This protein binds this small molecule.
Small molecule (SMILES): NS(=O)(=O)c1cc2c(cc1Cl)NCNS2(=O)=O

Binding-site contacts:
Ligand atom N01 contacts residue LEU106 of chain 1.B at 4.0 Å.
Ligand atom N01 contacts residue LYS215 of chain 1.B at 2.9 Å (salt-bridge).
Ligand atom O16 contacts residue ILE89 of chain 1.B at 3.4 Å.
Ligand atom S02 contacts residue SER105 of chain 1.B at 3.6 Å (h-bond).
Ligand atom C13 contacts residue SER239 of chain 1.A at 3.5 Å.
Ligand atom N14 contacts residue LEU236 of chain 1.A at 2.9 Å.
Ligand atom O16 contacts residue PRO102 of chain 1.B at 4.0 Å.
Ligand atom S02 contacts residue HCZ1 of chain 1.H at 2.4 Å (h-bond).
Ligand atom CL11 contacts residue SER105 of chain 1.A at 3.7 Å.
Ligand atom O04 contacts residue SER105 of chain 1.B at 3.6 Å.
Ligand atom N01 contacts residue SER214 of chain 1.B at 4.2 Å.
Ligand atom C06 contacts residue GLY216 of chain 1.B at 4.0 Å.
Ligand atom O16 contacts residue GLY216 of chain 1.B at 3.4 Å (h-bond).
Ligand atom C10 contacts residue PRO102 of chain 1.A at 4.2 Å (hydrophobic).
Ligand atom O03 contacts residue SER105 of chain 1.B at 4.1 Å.
Ligand atom C06 contacts residue HCZ1 of chain 1.H at 4.0 Å.
Ligand atom S02 contacts residue LYS215 of chain 1.B at 4.0 Å.
Ligand atom N01 contacts residue SER105 of chain 1.B at 2.5 Å (h-bond).
Ligand atom O17 contacts residue LYS101 of chain 1.A at 3.0 Å.
Ligand atom N14 contacts residue ILE89 of chain 1.B at 3.9 Å.
Ligand atom C08 contacts residue PRO102 of chain 1.A at 3.1 Å (hydrophobic).
Ligand atom S02 contacts residue SER105 of chain 1.A at 3.9 Å.
Ligand atom O04 contacts residue HCZ1 of chain 1.H at 1.6 Å (h-bond).
Ligand atom C06 contacts residue LYS215 of chain 1.B at 3.9 Å.
Ligand atom O03 contacts residue HCZ1 of chain 1.H at 2.4 Å (h-bond).
Ligand atom O04 contacts residue LYS215 of chain 1.B at 4.2 Å.
Ligand atom O04 contacts residue PRO102 of chain 1.B at 4.2 Å.
Ligand atom N12 contacts residue SER239 of chain 1.A at 3.6 Å.
Ligand atom C05 contacts residue HCZ1 of chain 1.H at 3.5 Å.
Ligand atom N12 contacts residue PRO102 of chain 1.A at 3.0 Å (h-bond).
Ligand atom CL11 contacts residue SER214 of chain 1.B at 3.7 Å.
Ligand atom C09 contacts residue PRO102 of chain 1.A at 3.4 Å (hydrophobic).
Ligand atom O03 contacts residue SER105 of chain 1.A at 2.3 Å.
Ligand atom O17 contacts residue PRO102 of chain 1.A at 3.0 Å.
Ligand atom CL11 contacts residue MET104 of chain 1.A at 4.1 Å.
Ligand atom N01 contacts residue HCZ1 of chain 1.H at 3.9 Å.
Ligand atom C13 contacts residue LEU236 of chain 1.A at 3.1 Å (hydrophobic).
Ligand atom O17 contacts residue PRO102 of chain 1.B at 3.9 Å.
Ligand atom C07 contacts residue PRO102 of chain 1.A at 3.7 Å (hydrophobic).
Ligand atom C05 contacts residue LYS215 of chain 1.B at 4.0 Å.

Sequence of chain 1.B:
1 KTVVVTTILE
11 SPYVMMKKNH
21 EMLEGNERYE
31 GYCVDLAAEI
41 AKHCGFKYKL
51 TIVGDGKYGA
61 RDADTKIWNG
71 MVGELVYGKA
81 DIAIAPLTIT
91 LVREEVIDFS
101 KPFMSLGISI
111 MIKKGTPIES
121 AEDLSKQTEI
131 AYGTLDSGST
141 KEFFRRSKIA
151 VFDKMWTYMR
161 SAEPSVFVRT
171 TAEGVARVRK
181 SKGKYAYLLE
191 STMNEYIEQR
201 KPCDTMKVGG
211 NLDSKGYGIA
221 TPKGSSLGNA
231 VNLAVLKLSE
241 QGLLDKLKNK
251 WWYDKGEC

Sequence of chain 1.A:
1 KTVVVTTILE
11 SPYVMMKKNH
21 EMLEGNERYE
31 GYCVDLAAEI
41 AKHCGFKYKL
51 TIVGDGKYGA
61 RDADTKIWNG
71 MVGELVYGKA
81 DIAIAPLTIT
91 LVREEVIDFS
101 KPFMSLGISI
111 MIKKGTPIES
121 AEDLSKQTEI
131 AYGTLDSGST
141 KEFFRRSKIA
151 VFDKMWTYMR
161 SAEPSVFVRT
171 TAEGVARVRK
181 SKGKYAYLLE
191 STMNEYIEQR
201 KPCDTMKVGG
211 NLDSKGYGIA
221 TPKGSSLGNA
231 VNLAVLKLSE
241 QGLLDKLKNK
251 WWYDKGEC